The small molecule below binds the protein below.
Small molecule (SMILES): CCCCC(=O)O

Binding-site contacts:
Ligand atom O1 contacts residue ALA199 of chain 8.A at 2.9 Å (h-bond).
Ligand atom O2 contacts residue SER198 of chain 8.A at 3.3 Å (h-bond).
Ligand atom C5 contacts residue VAL288 of chain 8.A at 3.8 Å (hydrophobic).
Ligand atom C4 contacts residue GLY117 of chain 8.A at 4.4 Å.
Ligand atom O2 contacts residue GLY117 of chain 8.A at 3.9 Å.
Ligand atom C2 contacts residue SER198 of chain 8.A at 2.9 Å.
Ligand atom C6 contacts residue PHE329 of chain 8.A at 4.5 Å (hydrophobic).
Ligand atom O2 contacts residue HIS438 of chain 8.A at 3.1 Å (h-bond).
Ligand atom C5 contacts residue QRH1 of chain 8.J at 3.5 Å.
Ligand atom C2 contacts residue GLY116 of chain 8.A at 4.1 Å.
Ligand atom O1 contacts residue SER198 of chain 8.A at 2.1 Å (h-bond).
Ligand atom C6 contacts residue TRP231 of chain 8.A at 4.2 Å (hydrophobic).
Ligand atom C4 contacts residue TRP231 of chain 8.A at 3.7 Å (hydrophobic).
Ligand atom O1 contacts residue GLY115 of chain 8.A at 4.2 Å.
Ligand atom C3 contacts residue ALA199 of chain 8.A at 4.1 Å (hydrophobic).
Ligand atom C2 contacts residue GLY117 of chain 8.A at 3.2 Å.
Ligand atom C4 contacts residue PHE329 of chain 8.A at 4.5 Å (hydrophobic).
Ligand atom O2 contacts residue GLY116 of chain 8.A at 4.5 Å.
Ligand atom C2 contacts residue QRH1 of chain 8.J at 3.8 Å.
Ligand atom C3 contacts residue SER198 of chain 8.A at 4.0 Å.
Ligand atom O2 contacts residue PHE329 of chain 8.A at 4.5 Å.
Ligand atom C2 contacts residue ALA199 of chain 8.A at 3.8 Å (hydrophobic).
Ligand atom C3 contacts residue TRP231 of chain 8.A at 3.5 Å (hydrophobic).
Ligand atom C2 contacts residue HIS438 of chain 8.A at 3.9 Å.
Ligand atom C4 contacts residue LEU286 of chain 8.A at 4.1 Å (hydrophobic).
Ligand atom C5 contacts residue GLY117 of chain 8.A at 3.6 Å.
Ligand atom C5 contacts residue LEU286 of chain 8.A at 4.3 Å (hydrophobic).
Ligand atom C3 contacts residue GLY117 of chain 8.A at 3.9 Å.
Ligand atom C3 contacts residue QRH1 of chain 8.J at 4.4 Å.
Ligand atom C6 contacts residue QRH1 of chain 8.J at 3.4 Å.
Ligand atom C3 contacts residue PHE398 of chain 8.A at 4.2 Å (hydrophobic).
Ligand atom C5 contacts residue TRP231 of chain 8.A at 4.0 Å (hydrophobic).
Ligand atom C4 contacts residue QRH1 of chain 8.J at 3.5 Å.
Ligand atom O1 contacts residue GLY117 of chain 8.A at 2.6 Å (h-bond).
Ligand atom C6 contacts residue LEU286 of chain 8.A at 3.0 Å (hydrophobic).
Ligand atom C6 contacts residue VAL288 of chain 8.A at 3.8 Å (hydrophobic).
Ligand atom O2 contacts residue QRH1 of chain 8.J at 3.1 Å.
Ligand atom C6 contacts residue SER287 of chain 8.A at 4.3 Å.
Ligand atom C4 contacts residue PHE398 of chain 8.A at 3.9 Å (hydrophobic).
Ligand atom O1 contacts residue GLY116 of chain 8.A at 3.1 Å (h-bond).

Sequence of chain 8.A:
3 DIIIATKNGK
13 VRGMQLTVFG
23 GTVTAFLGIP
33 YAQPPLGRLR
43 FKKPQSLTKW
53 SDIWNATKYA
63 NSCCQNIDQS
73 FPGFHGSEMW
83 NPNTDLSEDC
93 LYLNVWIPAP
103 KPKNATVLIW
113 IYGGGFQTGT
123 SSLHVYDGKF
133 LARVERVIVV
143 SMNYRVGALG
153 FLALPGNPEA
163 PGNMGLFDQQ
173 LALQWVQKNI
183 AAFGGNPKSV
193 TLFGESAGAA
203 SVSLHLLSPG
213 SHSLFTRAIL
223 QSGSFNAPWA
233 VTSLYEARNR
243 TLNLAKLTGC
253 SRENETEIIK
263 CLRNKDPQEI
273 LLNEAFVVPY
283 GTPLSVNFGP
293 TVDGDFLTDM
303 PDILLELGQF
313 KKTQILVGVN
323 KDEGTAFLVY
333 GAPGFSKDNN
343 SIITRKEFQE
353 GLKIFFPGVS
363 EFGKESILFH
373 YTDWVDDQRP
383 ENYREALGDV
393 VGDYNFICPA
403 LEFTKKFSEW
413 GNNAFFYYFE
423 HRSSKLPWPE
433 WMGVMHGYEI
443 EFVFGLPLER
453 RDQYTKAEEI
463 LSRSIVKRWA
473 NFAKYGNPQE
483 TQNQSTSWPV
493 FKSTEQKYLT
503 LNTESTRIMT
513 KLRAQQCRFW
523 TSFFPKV